Sequence of chain 1.B:
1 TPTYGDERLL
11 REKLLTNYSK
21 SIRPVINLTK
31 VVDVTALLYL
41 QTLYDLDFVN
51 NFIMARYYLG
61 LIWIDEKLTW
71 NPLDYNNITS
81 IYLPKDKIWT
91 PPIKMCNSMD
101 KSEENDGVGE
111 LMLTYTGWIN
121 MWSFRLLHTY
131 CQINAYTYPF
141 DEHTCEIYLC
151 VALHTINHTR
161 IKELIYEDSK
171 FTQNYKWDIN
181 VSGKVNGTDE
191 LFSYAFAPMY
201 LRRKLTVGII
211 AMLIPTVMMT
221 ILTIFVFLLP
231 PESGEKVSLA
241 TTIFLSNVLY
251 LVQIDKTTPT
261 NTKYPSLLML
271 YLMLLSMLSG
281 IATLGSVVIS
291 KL

Sequence of chain 1.C:
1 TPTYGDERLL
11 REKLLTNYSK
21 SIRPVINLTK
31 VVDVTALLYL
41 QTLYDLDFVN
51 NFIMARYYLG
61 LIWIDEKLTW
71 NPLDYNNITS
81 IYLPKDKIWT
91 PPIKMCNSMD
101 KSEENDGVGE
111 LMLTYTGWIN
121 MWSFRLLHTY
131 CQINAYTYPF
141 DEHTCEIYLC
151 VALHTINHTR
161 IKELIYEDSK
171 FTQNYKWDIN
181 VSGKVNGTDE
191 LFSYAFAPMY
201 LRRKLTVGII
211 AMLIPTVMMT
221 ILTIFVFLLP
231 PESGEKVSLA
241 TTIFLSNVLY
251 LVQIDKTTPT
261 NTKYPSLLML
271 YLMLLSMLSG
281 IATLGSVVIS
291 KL

A protein and the small-molecule ligand that binds it are described below.
Small molecule (SMILES): CC(=O)N[C@@H]1[C@@H](O)[C@H](O)[C@@H](CO)O[C@H]1O

Binding-site contacts:
Ligand atom C7 contacts residue ILE26 of chain 1.B at 4.4 Å (hydrophobic).
Ligand atom O7 contacts residue ASN27 of chain 1.B at 4.0 Å.
Ligand atom N2 contacts residue ILE26 of chain 1.B at 4.2 Å.
Ligand atom N2 contacts residue ASN27 of chain 1.B at 2.9 Å (h-bond).
Ligand atom C5 contacts residue ASN27 of chain 1.B at 3.6 Å.
Ligand atom C8 contacts residue GLU66 of chain 1.B at 3.9 Å.
Ligand atom C7 contacts residue ASN27 of chain 1.B at 3.7 Å.
Ligand atom O5 contacts residue ASN27 of chain 1.B at 2.3 Å (h-bond).
Ligand atom C8 contacts residue ILE26 of chain 1.B at 3.5 Å (hydrophobic).
Ligand atom O5 contacts residue THR1 of chain 1.C at 4.3 Å.
Ligand atom C3 contacts residue ASN27 of chain 1.B at 3.8 Å.
Ligand atom C4 contacts residue ASN27 of chain 1.B at 4.2 Å.
Ligand atom C2 contacts residue ASN27 of chain 1.B at 2.5 Å.
Ligand atom C1 contacts residue ASN27 of chain 1.B at 1.4 Å.